Sequence of chain 1.B:
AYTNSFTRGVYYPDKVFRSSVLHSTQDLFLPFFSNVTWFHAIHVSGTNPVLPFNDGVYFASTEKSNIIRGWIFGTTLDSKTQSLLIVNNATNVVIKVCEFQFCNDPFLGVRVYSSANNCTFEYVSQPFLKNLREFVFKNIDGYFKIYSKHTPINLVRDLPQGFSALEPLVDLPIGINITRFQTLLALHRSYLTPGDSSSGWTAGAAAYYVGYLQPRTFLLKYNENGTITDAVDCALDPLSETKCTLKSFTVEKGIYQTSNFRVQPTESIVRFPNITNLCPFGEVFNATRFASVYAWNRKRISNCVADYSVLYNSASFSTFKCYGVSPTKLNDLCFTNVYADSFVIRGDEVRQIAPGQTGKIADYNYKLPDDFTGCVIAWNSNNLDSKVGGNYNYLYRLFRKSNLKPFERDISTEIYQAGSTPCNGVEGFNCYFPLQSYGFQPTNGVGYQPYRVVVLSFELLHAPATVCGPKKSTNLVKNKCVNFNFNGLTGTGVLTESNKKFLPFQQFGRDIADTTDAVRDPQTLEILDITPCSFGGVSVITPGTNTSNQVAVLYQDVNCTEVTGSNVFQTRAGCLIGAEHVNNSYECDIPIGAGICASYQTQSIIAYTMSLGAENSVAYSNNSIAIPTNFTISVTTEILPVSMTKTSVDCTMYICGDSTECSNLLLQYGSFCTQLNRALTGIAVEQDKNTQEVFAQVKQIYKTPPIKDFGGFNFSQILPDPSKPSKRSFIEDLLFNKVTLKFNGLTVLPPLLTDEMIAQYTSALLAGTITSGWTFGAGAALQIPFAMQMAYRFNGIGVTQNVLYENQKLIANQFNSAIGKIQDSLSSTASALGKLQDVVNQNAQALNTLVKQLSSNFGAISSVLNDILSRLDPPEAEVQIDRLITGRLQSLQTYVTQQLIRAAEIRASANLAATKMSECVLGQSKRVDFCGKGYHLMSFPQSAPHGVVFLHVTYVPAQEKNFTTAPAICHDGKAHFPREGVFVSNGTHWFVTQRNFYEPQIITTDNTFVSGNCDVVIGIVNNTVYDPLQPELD

This small molecule binds to this protein.
Small molecule (SMILES): CC(=O)N[C@@H]1[C@@H](O)[C@H](O)[C@@H](CO)O[C@H]1O

Binding-site contacts:
Ligand atom C5 contacts residue ASN1098 of chain 1.B at 3.6 Å.
Ligand atom O7 contacts residue PRO1112 of chain 1.B at 4.0 Å.
Ligand atom O5 contacts residue ASN1098 of chain 1.B at 2.3 Å (h-bond).
Ligand atom C2 contacts residue ASN1098 of chain 1.B at 2.4 Å.
Ligand atom C8 contacts residue ASN1098 of chain 1.B at 4.2 Å.
Ligand atom O6 contacts residue ASN1098 of chain 1.B at 3.8 Å.
Ligand atom C1 contacts residue ASN1098 of chain 1.B at 1.4 Å.
Ligand atom O6 contacts residue THR1100 of chain 1.B at 3.7 Å.
Ligand atom C4 contacts residue ASN1098 of chain 1.B at 4.2 Å.
Ligand atom O3 contacts residue HIS1101 of chain 1.B at 3.7 Å.
Ligand atom C7 contacts residue PHE1103 of chain 1.B at 3.7 Å (hydrophobic).
Ligand atom C7 contacts residue ASN1098 of chain 1.B at 3.8 Å.
Ligand atom N2 contacts residue PHE1103 of chain 1.B at 3.2 Å.
Ligand atom C2 contacts residue PHE1103 of chain 1.B at 4.2 Å (hydrophobic).
Ligand atom C2 contacts residue HIS1101 of chain 1.B at 4.3 Å.
Ligand atom O7 contacts residue TYR1110 of chain 1.B at 4.2 Å.
Ligand atom O7 contacts residue PHE1103 of chain 1.B at 3.5 Å.
Ligand atom C3 contacts residue HIS1101 of chain 1.B at 4.3 Å.
Ligand atom C3 contacts residue ASN1098 of chain 1.B at 3.8 Å.
Ligand atom C4 contacts residue HIS1101 of chain 1.B at 4.3 Å.
Ligand atom N2 contacts residue ASN1098 of chain 1.B at 3.0 Å (h-bond).